The small molecule below binds the protein below.
Small molecule (SMILES): CC(=O)N[C@@H]1[C@@H](O)[C@H](O)[C@@H](CO)O[C@H]1O

Sequence of chain 1.C:
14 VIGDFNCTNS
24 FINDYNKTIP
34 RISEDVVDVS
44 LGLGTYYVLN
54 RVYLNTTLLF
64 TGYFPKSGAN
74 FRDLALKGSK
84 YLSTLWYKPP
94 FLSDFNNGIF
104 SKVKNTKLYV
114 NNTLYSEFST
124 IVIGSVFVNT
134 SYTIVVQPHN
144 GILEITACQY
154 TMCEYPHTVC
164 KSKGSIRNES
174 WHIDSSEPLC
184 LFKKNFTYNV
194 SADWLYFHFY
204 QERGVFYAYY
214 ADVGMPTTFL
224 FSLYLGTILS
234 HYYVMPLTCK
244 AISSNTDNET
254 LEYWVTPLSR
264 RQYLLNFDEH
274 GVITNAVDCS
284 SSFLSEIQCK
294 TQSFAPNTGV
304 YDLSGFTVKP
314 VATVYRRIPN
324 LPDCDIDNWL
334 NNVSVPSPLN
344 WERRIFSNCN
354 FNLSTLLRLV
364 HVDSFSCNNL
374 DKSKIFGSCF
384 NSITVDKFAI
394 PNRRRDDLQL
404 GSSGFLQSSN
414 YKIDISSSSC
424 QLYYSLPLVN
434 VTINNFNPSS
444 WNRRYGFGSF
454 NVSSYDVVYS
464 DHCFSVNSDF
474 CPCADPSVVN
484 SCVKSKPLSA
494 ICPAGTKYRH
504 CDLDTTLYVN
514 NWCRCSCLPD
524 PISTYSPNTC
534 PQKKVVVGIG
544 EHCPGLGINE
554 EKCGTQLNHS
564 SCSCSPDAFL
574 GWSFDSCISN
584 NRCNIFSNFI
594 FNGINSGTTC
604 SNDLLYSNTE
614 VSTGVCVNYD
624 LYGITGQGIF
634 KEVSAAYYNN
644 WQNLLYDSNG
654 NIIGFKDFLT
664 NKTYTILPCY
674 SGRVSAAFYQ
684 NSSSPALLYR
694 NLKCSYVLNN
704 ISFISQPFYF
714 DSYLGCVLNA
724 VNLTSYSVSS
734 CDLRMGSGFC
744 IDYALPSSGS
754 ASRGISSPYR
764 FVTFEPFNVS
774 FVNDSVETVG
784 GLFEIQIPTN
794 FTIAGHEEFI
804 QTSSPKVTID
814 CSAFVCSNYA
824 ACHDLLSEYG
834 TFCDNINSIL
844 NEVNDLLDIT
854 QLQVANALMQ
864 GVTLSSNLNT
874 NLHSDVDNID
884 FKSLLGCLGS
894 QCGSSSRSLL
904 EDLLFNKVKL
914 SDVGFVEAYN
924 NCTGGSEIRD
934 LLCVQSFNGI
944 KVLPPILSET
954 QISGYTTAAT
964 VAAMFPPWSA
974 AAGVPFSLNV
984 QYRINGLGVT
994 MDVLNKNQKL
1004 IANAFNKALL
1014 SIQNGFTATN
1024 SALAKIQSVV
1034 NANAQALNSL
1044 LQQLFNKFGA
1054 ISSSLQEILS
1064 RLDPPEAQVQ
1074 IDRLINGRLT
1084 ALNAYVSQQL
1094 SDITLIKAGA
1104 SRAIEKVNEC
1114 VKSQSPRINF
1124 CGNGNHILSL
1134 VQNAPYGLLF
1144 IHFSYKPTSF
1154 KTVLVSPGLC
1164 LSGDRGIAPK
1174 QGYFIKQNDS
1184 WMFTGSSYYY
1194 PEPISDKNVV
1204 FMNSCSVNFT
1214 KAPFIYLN

Binding-site contacts:
Ligand atom C4 contacts residue ASN793 of chain 1.C at 4.2 Å.
Ligand atom C3 contacts residue ASN793 of chain 1.C at 3.8 Å.
Ligand atom C8 contacts residue ASN793 of chain 1.C at 4.5 Å.
Ligand atom N2 contacts residue ASN793 of chain 1.C at 2.9 Å (h-bond).
Ligand atom C5 contacts residue ASN793 of chain 1.C at 3.7 Å.
Ligand atom C2 contacts residue ASN793 of chain 1.C at 2.4 Å.
Ligand atom C7 contacts residue ASN793 of chain 1.C at 3.4 Å.
Ligand atom C8 contacts residue THR792 of chain 1.C at 4.5 Å.
Ligand atom O7 contacts residue ASN793 of chain 1.C at 3.4 Å (h-bond).
Ligand atom C1 contacts residue ASN793 of chain 1.C at 1.4 Å.
Ligand atom O5 contacts residue ASN793 of chain 1.C at 2.4 Å (h-bond).